Binding-site contacts:
Ligand atom O5' contacts residue ASP273 of chain 18.A at 4.1 Å.
Ligand atom OP2 contacts residue ASN491 of chain 18.A at 1.7 Å (h-bond).
Ligand atom P contacts residue PHE272 of chain 18.A at 4.3 Å.
Ligand atom OP2 contacts residue ASP273 of chain 18.A at 2.4 Å.
Ligand atom O5' contacts residue ASN491 of chain 18.A at 3.5 Å (h-bond).
Ligand atom OP1 contacts residue PHE272 of chain 18.A at 3.4 Å.
Ligand atom OP1 contacts residue ASP273 of chain 18.A at 3.3 Å.
Ligand atom OP1 contacts residue TYR271 of chain 18.A at 3.1 Å (h-bond).
Ligand atom P contacts residue TYR271 of chain 18.A at 4.5 Å.
Ligand atom P contacts residue ASN491 of chain 18.A at 3.0 Å.
Ligand atom C5' contacts residue ASN491 of chain 18.A at 4.0 Å.
Ligand atom OP1 contacts residue ASN491 of chain 18.A at 3.6 Å.
Ligand atom C5' contacts residue ASP273 of chain 18.A at 3.8 Å.
Ligand atom P contacts residue ASP273 of chain 18.A at 2.8 Å.

This protein binds this small molecule.
Small molecule (SMILES): Nc1ncnc2c1ncn2[C@H]1C[C@H](O)[C@@H](COP(=O)(O)O)O1

Sequence of chain 18.A:
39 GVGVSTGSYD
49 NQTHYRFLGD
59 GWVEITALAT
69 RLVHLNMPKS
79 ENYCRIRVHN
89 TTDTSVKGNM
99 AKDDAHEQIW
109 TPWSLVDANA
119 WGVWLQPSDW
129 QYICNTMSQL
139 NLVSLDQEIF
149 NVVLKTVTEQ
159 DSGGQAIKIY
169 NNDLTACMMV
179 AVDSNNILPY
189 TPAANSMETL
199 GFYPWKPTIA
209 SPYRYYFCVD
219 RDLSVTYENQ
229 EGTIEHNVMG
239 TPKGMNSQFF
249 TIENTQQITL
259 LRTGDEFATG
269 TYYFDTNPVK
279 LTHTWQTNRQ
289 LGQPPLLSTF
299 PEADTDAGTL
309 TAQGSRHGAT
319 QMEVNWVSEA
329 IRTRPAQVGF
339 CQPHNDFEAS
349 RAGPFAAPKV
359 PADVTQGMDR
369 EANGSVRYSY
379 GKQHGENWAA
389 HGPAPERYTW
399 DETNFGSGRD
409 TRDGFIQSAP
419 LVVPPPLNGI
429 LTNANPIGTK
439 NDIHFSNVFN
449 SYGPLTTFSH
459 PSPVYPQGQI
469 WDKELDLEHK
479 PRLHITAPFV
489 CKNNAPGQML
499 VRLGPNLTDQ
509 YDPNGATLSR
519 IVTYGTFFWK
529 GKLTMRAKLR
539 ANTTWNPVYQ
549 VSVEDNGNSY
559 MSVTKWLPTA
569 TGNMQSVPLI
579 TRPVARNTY